This protein binds this small molecule.
Small molecule (SMILES): CC(=O)N[C@H]1[C@H](O[C@H]2[C@H](O)[C@@H](NC(C)=O)CO[C@@H]2CO)O[C@H](CO)[C@@H](O[C@@H]2O[C@H](CO[C@H]3O[C@H](CO)[C@@H](O)[C@H](O)[C@@H]3O)[C@@H](O)[C@H](O[C@H]3O[C@H](CO)[C@@H](O)[C@H](O)[C@@H]3O)[C@@H]2O)[C@@H]1O

Sequence of chain 1.A:
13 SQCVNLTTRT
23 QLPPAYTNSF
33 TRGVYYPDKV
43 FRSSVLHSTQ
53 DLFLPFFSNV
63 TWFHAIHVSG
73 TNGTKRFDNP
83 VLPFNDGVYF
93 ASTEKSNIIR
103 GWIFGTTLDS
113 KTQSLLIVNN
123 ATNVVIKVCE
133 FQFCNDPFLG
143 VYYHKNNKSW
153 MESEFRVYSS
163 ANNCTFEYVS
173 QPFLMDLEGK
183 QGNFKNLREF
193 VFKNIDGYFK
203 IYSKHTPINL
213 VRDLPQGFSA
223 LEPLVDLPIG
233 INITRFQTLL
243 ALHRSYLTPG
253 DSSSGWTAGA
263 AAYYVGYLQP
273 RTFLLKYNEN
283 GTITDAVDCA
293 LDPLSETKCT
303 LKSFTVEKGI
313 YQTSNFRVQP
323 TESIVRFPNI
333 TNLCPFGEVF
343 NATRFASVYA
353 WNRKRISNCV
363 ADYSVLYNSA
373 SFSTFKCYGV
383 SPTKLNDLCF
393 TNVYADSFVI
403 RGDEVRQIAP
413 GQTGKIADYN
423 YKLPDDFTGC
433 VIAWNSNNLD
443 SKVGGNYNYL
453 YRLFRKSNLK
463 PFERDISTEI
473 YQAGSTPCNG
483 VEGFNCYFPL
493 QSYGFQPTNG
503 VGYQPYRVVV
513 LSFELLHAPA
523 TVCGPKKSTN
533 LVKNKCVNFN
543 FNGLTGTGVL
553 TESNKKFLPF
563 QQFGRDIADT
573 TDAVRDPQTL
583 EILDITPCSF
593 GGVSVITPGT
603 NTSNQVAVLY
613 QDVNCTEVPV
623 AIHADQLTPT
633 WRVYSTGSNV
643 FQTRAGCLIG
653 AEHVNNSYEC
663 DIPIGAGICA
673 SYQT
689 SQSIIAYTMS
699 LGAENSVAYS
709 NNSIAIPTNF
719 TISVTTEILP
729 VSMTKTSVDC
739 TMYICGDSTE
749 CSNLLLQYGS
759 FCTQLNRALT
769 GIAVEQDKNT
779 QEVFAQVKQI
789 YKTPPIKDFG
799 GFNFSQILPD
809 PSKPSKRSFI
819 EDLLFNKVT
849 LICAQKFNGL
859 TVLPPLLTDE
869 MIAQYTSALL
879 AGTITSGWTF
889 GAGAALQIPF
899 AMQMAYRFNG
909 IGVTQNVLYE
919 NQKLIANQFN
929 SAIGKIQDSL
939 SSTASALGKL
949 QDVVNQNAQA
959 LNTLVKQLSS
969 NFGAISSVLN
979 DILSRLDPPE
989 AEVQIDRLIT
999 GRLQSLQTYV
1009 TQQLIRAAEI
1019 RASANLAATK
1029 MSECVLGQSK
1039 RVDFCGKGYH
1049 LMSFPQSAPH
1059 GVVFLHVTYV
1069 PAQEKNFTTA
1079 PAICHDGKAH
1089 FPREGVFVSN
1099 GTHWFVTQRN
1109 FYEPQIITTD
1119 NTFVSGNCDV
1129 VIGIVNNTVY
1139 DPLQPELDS

Binding-site contacts:
Ligand atom C8 contacts residue SER803 of chain 1.A at 3.3 Å.
Ligand atom C2 contacts residue ASN801 of chain 1.A at 2.5 Å.
Ligand atom C1 contacts residue ASN801 of chain 1.A at 1.4 Å.
Ligand atom O7 contacts residue ASN801 of chain 1.A at 4.4 Å.
Ligand atom O6 contacts residue GLN804 of chain 1.A at 3.3 Å (h-bond).
Ligand atom C3 contacts residue ASN801 of chain 1.A at 3.8 Å.
Ligand atom C6 contacts residue GLN804 of chain 1.A at 3.1 Å.
Ligand atom C4 contacts residue ASN801 of chain 1.A at 4.2 Å.
Ligand atom O5 contacts residue SER803 of chain 1.A at 3.8 Å.
Ligand atom C5 contacts residue ASN801 of chain 1.A at 3.7 Å.
Ligand atom O5 contacts residue ASN801 of chain 1.A at 2.4 Å (h-bond).
Ligand atom O5 contacts residue GLN804 of chain 1.A at 4.2 Å.
Ligand atom C1 contacts residue SER803 of chain 1.A at 3.5 Å.
Ligand atom C8 contacts residue ASN801 of chain 1.A at 3.8 Å.
Ligand atom C6 contacts residue SER803 of chain 1.A at 4.3 Å.
Ligand atom C7 contacts residue ASN801 of chain 1.A at 3.5 Å.
Ligand atom C5 contacts residue GLN804 of chain 1.A at 4.0 Å.
Ligand atom N2 contacts residue ASN801 of chain 1.A at 2.9 Å (h-bond).
Ligand atom C5 contacts residue SER803 of chain 1.A at 3.8 Å.